The small molecule below binds the protein below.
Small molecule (SMILES): O=c1c(O)c(-c2cc(O)c(O)c(O)c2)oc2cc(O)ccc12

Binding-site contacts:
Ligand atom O4 contacts residue MET49 of chain 1.B at 3.9 Å.
Ligand atom C11 contacts residue HIS41 of chain 1.B at 3.8 Å.
Ligand atom C6 contacts residue MET165 of chain 1.B at 3.5 Å (hydrophobic).
Ligand atom O2 contacts residue MET165 of chain 1.B at 3.1 Å.
Ligand atom O3 contacts residue CYS145 of chain 1.B at 3.1 Å (h-bond).
Ligand atom C4 contacts residue MET49 of chain 1.B at 3.7 Å (hydrophobic).
Ligand atom C9 contacts residue GLU166 of chain 1.B at 4.0 Å.
Ligand atom O4 contacts residue ASP187 of chain 1.B at 3.5 Å (salt-bridge).
Ligand atom C7 contacts residue HIS164 of chain 1.B at 3.9 Å.
Ligand atom O6 contacts residue CYS145 of chain 1.B at 2.8 Å (h-bond).
Ligand atom C15 contacts residue CYS145 of chain 1.B at 1.8 Å (hydrophobic).
Ligand atom C5 contacts residue HIS41 of chain 1.B at 3.9 Å.
Ligand atom O5 contacts residue GLY143 of chain 1.B at 3.8 Å.
Ligand atom C6 contacts residue HIS164 of chain 1.B at 4.0 Å.
Ligand atom O5 contacts residue LEU27 of chain 1.B at 3.7 Å.
Ligand atom C8 contacts residue CYS145 of chain 1.B at 3.4 Å (hydrophobic).
Ligand atom O6 contacts residue LEU27 of chain 1.B at 3.8 Å.
Ligand atom C10 contacts residue CYS145 of chain 1.B at 2.9 Å (hydrophobic).
Ligand atom C1 contacts residue MET165 of chain 1.B at 3.3 Å (hydrophobic).
Ligand atom O6 contacts residue GLY143 of chain 1.B at 3.0 Å.
Ligand atom O1 contacts residue HIS41 of chain 1.B at 3.2 Å.
Ligand atom C15 contacts residue HIS41 of chain 1.B at 3.7 Å.
Ligand atom O7 contacts residue THR25 of chain 1.B at 3.5 Å.
Ligand atom C7 contacts residue CYS145 of chain 1.B at 3.2 Å (hydrophobic).
Ligand atom C4 contacts residue HIS41 of chain 1.B at 3.8 Å.
Ligand atom C2 contacts residue ARG188 of chain 1.B at 3.8 Å.
Ligand atom O4 contacts residue ARG188 of chain 1.B at 3.6 Å.
Ligand atom C13 contacts residue THR26 of chain 1.B at 3.9 Å.
Ligand atom C1 contacts residue GLN189 of chain 1.B at 3.9 Å.
Ligand atom O6 contacts residue SER144 of chain 1.B at 3.3 Å (h-bond).
Ligand atom O4 contacts residue GLN189 of chain 1.B at 3.8 Å.
Ligand atom O2 contacts residue GLU166 of chain 1.B at 2.9 Å (salt-bridge).
Ligand atom C9 contacts residue MET165 of chain 1.B at 3.5 Å (hydrophobic).
Ligand atom C7 contacts residue HIS41 of chain 1.B at 3.6 Å.
Ligand atom C14 contacts residue CYS145 of chain 1.B at 2.7 Å (hydrophobic).
Ligand atom C10 contacts residue HIS41 of chain 1.B at 3.4 Å.
Ligand atom C14 contacts residue GLY143 of chain 1.B at 3.7 Å.
Ligand atom O5 contacts residue THR26 of chain 1.B at 2.6 Å (h-bond).
Ligand atom C8 contacts residue HIS164 of chain 1.B at 3.7 Å.
Ligand atom C9 contacts residue HIS164 of chain 1.B at 3.7 Å.

Sequence of chain 1.B:
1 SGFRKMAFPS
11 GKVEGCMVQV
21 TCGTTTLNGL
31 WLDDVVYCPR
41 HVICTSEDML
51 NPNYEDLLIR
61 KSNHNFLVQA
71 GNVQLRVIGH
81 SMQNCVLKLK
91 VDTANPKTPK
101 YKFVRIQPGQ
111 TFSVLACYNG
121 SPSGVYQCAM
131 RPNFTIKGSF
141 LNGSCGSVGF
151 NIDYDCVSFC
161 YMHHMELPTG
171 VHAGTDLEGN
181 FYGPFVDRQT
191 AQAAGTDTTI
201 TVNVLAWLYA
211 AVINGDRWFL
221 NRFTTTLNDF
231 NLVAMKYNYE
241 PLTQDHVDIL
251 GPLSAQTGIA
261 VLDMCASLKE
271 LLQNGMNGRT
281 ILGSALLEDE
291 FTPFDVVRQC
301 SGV